Binding-site contacts:
Ligand atom BR1 contacts residue TRP150 of chain 1.J at 2.4 Å.
Ligand atom BR1 contacts residue TYR14 of chain 1.J at 4.1 Å.
Ligand atom BR1 contacts residue GLY15 of chain 1.J at 4.1 Å.
Ligand atom BR1 contacts residue ILE13 of chain 1.J at 4.3 Å.
Ligand atom BR1 contacts residue VAL16 of chain 1.J at 3.0 Å.

Sequence of chain 1.J:
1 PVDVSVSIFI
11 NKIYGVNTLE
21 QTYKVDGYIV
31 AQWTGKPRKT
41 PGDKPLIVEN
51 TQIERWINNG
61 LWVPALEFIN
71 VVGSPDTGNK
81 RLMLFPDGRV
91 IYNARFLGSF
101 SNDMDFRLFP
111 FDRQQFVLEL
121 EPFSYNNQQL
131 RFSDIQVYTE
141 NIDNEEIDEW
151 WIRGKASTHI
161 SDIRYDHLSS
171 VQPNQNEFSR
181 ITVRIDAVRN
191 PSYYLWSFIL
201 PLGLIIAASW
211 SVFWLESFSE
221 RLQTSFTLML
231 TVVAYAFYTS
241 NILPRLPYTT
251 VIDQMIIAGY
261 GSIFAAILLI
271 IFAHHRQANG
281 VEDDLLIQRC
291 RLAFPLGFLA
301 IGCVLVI

The protein below binds the small molecule below.
Small molecule (SMILES): CN(C)CCCN1c2ccccc2Sc2ccc(Br)cc21